Binding-site contacts:
Ligand atom C8 contacts residue ASN94 of chain 1.F at 3.9 Å.
Ligand atom C2 contacts residue ASN94 of chain 1.F at 2.3 Å.
Ligand atom C8 contacts residue PHE93 of chain 1.F at 4.5 Å (hydrophobic).
Ligand atom C8 contacts residue ALA92 of chain 1.F at 3.7 Å (hydrophobic).
Ligand atom C7 contacts residue ASN94 of chain 1.F at 3.3 Å.
Ligand atom O5 contacts residue ASN94 of chain 1.F at 2.4 Å (h-bond).
Ligand atom C3 contacts residue ASN94 of chain 1.F at 3.7 Å.
Ligand atom C5 contacts residue ASN94 of chain 1.F at 3.6 Å.
Ligand atom C1 contacts residue ASN94 of chain 1.F at 1.4 Å.
Ligand atom N2 contacts residue ASN94 of chain 1.F at 2.8 Å (h-bond).
Ligand atom C4 contacts residue ASN94 of chain 1.F at 4.1 Å.
Ligand atom O5 contacts residue THR388 of chain 1.F at 4.1 Å.
Ligand atom O7 contacts residue ASN94 of chain 1.F at 3.5 Å (h-bond).

This small molecule binds to this protein.
Small molecule (SMILES): CC(=O)N[C@@H]1[C@@H](O)[C@H](O)[C@@H](CO)O[C@H]1O

Sequence of chain 1.F:
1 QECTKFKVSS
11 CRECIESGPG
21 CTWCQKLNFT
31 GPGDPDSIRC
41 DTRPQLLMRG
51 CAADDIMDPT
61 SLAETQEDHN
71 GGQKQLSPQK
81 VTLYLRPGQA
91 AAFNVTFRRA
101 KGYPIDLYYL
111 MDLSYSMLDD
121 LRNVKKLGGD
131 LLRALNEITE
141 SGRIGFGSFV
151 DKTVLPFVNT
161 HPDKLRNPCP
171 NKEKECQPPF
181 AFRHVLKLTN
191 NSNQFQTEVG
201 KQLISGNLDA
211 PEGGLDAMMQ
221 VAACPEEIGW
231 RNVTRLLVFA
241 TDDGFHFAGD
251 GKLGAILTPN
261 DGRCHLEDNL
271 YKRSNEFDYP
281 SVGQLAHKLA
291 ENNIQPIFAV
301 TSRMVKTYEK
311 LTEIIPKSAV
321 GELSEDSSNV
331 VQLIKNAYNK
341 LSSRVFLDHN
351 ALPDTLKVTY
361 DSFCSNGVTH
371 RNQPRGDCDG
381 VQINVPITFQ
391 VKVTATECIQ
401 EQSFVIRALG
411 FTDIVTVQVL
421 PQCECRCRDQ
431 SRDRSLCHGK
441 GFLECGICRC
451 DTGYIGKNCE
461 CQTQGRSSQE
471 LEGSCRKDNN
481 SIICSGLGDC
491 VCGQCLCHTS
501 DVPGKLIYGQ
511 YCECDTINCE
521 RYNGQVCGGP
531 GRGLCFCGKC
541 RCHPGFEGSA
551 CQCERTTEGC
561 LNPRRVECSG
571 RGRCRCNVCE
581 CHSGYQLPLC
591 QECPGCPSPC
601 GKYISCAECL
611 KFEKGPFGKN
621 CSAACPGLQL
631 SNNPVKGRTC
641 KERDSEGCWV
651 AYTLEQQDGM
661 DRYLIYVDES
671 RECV